A small-molecule ligand and the protein it binds are described below.
Small molecule (SMILES): CNc1cccc2cc(C(=O)Nc3cccc(C(=O)O)c3)c(=O)[nH]c12

Binding-site contacts:
Ligand atom C12 contacts residue VAL71 of chain 1.A at 3.4 Å (hydrophobic).
Ligand atom C5 contacts residue THR165 of chain 1.A at 3.7 Å.
Ligand atom N11 contacts residue ALA47 of chain 1.A at 3.8 Å.
Ligand atom C17 contacts residue ARG76 of chain 1.A at 3.9 Å.
Ligand atom C18 contacts residue GLU50 of chain 1.A at 3.6 Å.
Ligand atom N10 contacts residue ASP73 of chain 1.A at 2.7 Å (salt-bridge).
Ligand atom C12 contacts residue THR165 of chain 1.A at 3.8 Å.
Ligand atom C19 contacts residue ARG76 of chain 1.A at 3.2 Å.
Ligand atom N15 contacts residue GLU50 of chain 1.A at 3.3 Å (salt-bridge).
Ligand atom O13 contacts residue ASP73 of chain 1.A at 3.6 Å (salt-bridge).
Ligand atom C21 contacts residue PRO79 of chain 1.A at 3.7 Å (hydrophobic).
Ligand atom C17 contacts residue GLU50 of chain 1.A at 3.5 Å.
Ligand atom C9 contacts residue THR165 of chain 1.A at 3.8 Å.
Ligand atom C4 contacts residue ILE78 of chain 1.A at 3.9 Å (hydrophobic).
Ligand atom C18 contacts residue ARG76 of chain 1.A at 3.6 Å.
Ligand atom C1 contacts residue ASN46 of chain 1.A at 3.7 Å.
Ligand atom C18 contacts residue PRO79 of chain 1.A at 3.8 Å (hydrophobic).
Ligand atom C12 contacts residue ASP73 of chain 1.A at 3.8 Å.
Ligand atom C14 contacts residue ILE78 of chain 1.A at 3.9 Å (hydrophobic).
Ligand atom C2 contacts residue ASN46 of chain 1.A at 3.5 Å.
Ligand atom C4 contacts residue ASN46 of chain 1.A at 3.8 Å.
Ligand atom C22 contacts residue PRO79 of chain 1.A at 3.9 Å (hydrophobic).
Ligand atom C19 contacts residue PRO79 of chain 1.A at 3.6 Å (hydrophobic).
Ligand atom C1 contacts residue VAL167 of chain 1.A at 3.8 Å (hydrophobic).
Ligand atom N11 contacts residue THR165 of chain 1.A at 3.8 Å.
Ligand atom N11 contacts residue ASP73 of chain 1.A at 2.9 Å (salt-bridge).
Ligand atom C7 contacts residue ILE78 of chain 1.A at 3.5 Å (hydrophobic).
Ligand atom C6 contacts residue THR165 of chain 1.A at 3.7 Å.
Ligand atom C20 contacts residue PRO79 of chain 1.A at 3.5 Å (hydrophobic).
Ligand atom N10 contacts residue THR165 of chain 1.A at 3.6 Å.
Ligand atom C19 contacts residue GLY77 of chain 1.A at 3.8 Å.
Ligand atom C21 contacts residue ARG76 of chain 1.A at 3.8 Å.
Ligand atom C5 contacts residue ASP73 of chain 1.A at 3.6 Å.
Ligand atom C20 contacts residue ARG76 of chain 1.A at 3.5 Å.
Ligand atom C3 contacts residue ASN46 of chain 1.A at 3.5 Å.
Ligand atom C8 contacts residue ILE78 of chain 1.A at 3.6 Å (hydrophobic).
Ligand atom C6 contacts residue ASP73 of chain 1.A at 3.7 Å.
Ligand atom O13 contacts residue GLU50 of chain 1.A at 3.2 Å.
Ligand atom C18 contacts residue GLY77 of chain 1.A at 3.5 Å.
Ligand atom C9 contacts residue ASP73 of chain 1.A at 3.6 Å.

Sequence of chain 1.A:
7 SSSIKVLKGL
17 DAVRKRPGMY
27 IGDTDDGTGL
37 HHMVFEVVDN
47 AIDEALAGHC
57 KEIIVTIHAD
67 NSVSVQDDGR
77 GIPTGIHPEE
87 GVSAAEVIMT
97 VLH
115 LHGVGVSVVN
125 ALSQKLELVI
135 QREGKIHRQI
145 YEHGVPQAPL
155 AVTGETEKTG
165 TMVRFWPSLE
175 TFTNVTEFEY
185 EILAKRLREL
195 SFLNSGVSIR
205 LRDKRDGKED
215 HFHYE